A small-molecule ligand and the protein it binds are described below.
Small molecule (SMILES): Nc1ncnc2c1ncn2[C@H]1C[C@H](O)[C@@H](COP(=O)(O)O)O1

Sequence of chain 1.P:
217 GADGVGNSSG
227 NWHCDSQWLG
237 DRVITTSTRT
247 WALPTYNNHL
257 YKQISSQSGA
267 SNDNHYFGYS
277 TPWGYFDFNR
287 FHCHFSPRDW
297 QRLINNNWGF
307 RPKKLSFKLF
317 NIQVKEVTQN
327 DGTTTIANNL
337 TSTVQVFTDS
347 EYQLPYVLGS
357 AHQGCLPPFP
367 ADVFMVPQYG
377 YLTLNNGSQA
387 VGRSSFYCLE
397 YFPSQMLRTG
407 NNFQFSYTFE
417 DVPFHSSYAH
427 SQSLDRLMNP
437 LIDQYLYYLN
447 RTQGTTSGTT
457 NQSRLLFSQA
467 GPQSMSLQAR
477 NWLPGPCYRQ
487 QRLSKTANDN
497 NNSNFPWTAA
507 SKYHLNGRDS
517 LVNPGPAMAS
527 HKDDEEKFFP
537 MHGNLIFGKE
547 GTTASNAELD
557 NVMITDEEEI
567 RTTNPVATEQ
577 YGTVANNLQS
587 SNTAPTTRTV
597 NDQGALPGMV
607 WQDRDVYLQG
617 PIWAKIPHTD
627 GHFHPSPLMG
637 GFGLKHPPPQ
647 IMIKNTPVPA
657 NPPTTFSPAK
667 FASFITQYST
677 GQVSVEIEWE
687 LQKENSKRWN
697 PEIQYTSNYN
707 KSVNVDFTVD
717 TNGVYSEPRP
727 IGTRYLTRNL

Binding-site contacts:
Ligand atom O5' contacts residue PHE629 of chain 1.P at 4.0 Å.
Ligand atom C6 contacts residue PRO419 of chain 1.P at 4.3 Å (hydrophobic).
Ligand atom N1 contacts residue VAL418 of chain 1.P at 3.8 Å.
Ligand atom C6 contacts residue GLY639 of chain 1.P at 3.8 Å.
Ligand atom C6 contacts residue PRO631 of chain 1.P at 3.6 Å (hydrophobic).
Ligand atom N1 contacts residue GLY639 of chain 1.P at 3.1 Å (h-bond).
Ligand atom C5 contacts residue PRO419 of chain 1.P at 4.2 Å (hydrophobic).
Ligand atom C1' contacts residue HIS630 of chain 1.P at 3.8 Å.
Ligand atom N7 contacts residue ASP609 of chain 1.P at 4.1 Å.
Ligand atom N6 contacts residue GLY639 of chain 1.P at 2.9 Å (h-bond).
Ligand atom N6 contacts residue PRO633 of chain 1.P at 4.2 Å.
Ligand atom N6 contacts residue PHE638 of chain 1.P at 3.8 Å.
Ligand atom N6 contacts residue VAL418 of chain 1.P at 3.8 Å.
Ligand atom O4' contacts residue PRO631 of chain 1.P at 4.1 Å.
Ligand atom N9 contacts residue PRO419 of chain 1.P at 4.2 Å.
Ligand atom C2 contacts residue PRO631 of chain 1.P at 4.3 Å (hydrophobic).
Ligand atom N6 contacts residue GLY637 of chain 1.P at 4.0 Å.
Ligand atom C5 contacts residue SER632 of chain 1.P at 4.4 Å.
Ligand atom N1 contacts residue PRO419 of chain 1.P at 4.2 Å.
Ligand atom O2P contacts residue PHE629 of chain 1.P at 3.4 Å (h-bond).
Ligand atom C8 contacts residue HIS630 of chain 1.P at 3.1 Å.
Ligand atom C8 contacts residue ASP609 of chain 1.P at 4.4 Å.
Ligand atom O2P contacts residue PRO631 of chain 1.P at 3.8 Å.
Ligand atom N6 contacts residue PRO631 of chain 1.P at 3.8 Å.
Ligand atom P contacts residue PHE629 of chain 1.P at 4.4 Å.
Ligand atom N3 contacts residue PRO419 of chain 1.P at 4.2 Å.
Ligand atom N7 contacts residue HIS630 of chain 1.P at 3.6 Å.
Ligand atom N1 contacts residue PRO631 of chain 1.P at 3.8 Å.
Ligand atom C4 contacts residue PRO419 of chain 1.P at 4.0 Å (hydrophobic).
Ligand atom O2P contacts residue HIS628 of chain 1.P at 3.8 Å.
Ligand atom O4' contacts residue HIS630 of chain 1.P at 4.2 Å.
Ligand atom C2' contacts residue PRO419 of chain 1.P at 4.0 Å (hydrophobic).
Ligand atom C2 contacts residue GLY639 of chain 1.P at 3.9 Å.
Ligand atom N7 contacts residue SER632 of chain 1.P at 3.8 Å.
Ligand atom C2 contacts residue PRO419 of chain 1.P at 4.2 Å (hydrophobic).
Ligand atom C6 contacts residue VAL418 of chain 1.P at 4.0 Å (hydrophobic).
Ligand atom C5 contacts residue PRO631 of chain 1.P at 4.1 Å (hydrophobic).
Ligand atom O5' contacts residue PRO631 of chain 1.P at 4.0 Å.
Ligand atom N6 contacts residue SER632 of chain 1.P at 4.0 Å.
Ligand atom N9 contacts residue HIS630 of chain 1.P at 3.8 Å.